This small molecule binds to this protein.
Small molecule (SMILES): OCCCO

Binding-site contacts:
Ligand atom O3 contacts residue ASP352 of chain 1.C at 4.3 Å.
Ligand atom O3 contacts residue GLU297 of chain 1.C at 4.0 Å.
Ligand atom O1 contacts residue GLN349 of chain 1.C at 4.2 Å.
Ligand atom C1 contacts residue GLU347 of chain 1.C at 4.0 Å.
Ligand atom C1 contacts residue ASP352 of chain 1.C at 3.4 Å.
Ligand atom C1 contacts residue TRP222 of chain 1.C at 3.3 Å (hydrophobic).
Ligand atom O1 contacts residue CA1 of chain 1.Y at 2.9 Å.
Ligand atom C1 contacts residue CA1 of chain 1.Y at 3.6 Å.
Ligand atom C1 contacts residue PRO351 of chain 1.C at 4.3 Å (hydrophobic).
Ligand atom O1 contacts residue GLU297 of chain 1.C at 3.2 Å (salt-bridge).
Ligand atom C2 contacts residue TRP222 of chain 1.C at 3.4 Å (hydrophobic).
Ligand atom C1 contacts residue ALA346 of chain 1.C at 3.7 Å (hydrophobic).
Ligand atom C3 contacts residue ASP352 of chain 1.C at 3.3 Å.
Ligand atom C2 contacts residue GLU347 of chain 1.C at 3.5 Å.
Ligand atom C3 contacts residue GLU297 of chain 1.C at 3.4 Å.
Ligand atom O3 contacts residue GLU347 of chain 1.C at 4.2 Å.
Ligand atom C1 contacts residue GLU297 of chain 1.C at 2.9 Å.
Ligand atom O1 contacts residue TRP222 of chain 1.C at 3.4 Å.
Ligand atom C3 contacts residue TRP222 of chain 1.C at 3.7 Å (hydrophobic).
Ligand atom C2 contacts residue HIS348 of chain 1.C at 4.4 Å.
Ligand atom O1 contacts residue ASP352 of chain 1.C at 3.9 Å.
Ligand atom C2 contacts residue CA1 of chain 1.Y at 4.5 Å.
Ligand atom C1 contacts residue HIS348 of chain 1.C at 4.1 Å.
Ligand atom C2 contacts residue GLU297 of chain 1.C at 3.0 Å.
Ligand atom O1 contacts residue HIS348 of chain 1.C at 3.0 Å (h-bond).
Ligand atom O1 contacts residue PRO351 of chain 1.C at 4.0 Å.
Ligand atom O1 contacts residue GLY350 of chain 1.C at 3.9 Å.
Ligand atom C2 contacts residue ASP352 of chain 1.C at 4.2 Å.
Ligand atom C3 contacts residue ALA298 of chain 1.C at 4.3 Å (hydrophobic).
Ligand atom C2 contacts residue ALA346 of chain 1.C at 3.9 Å (hydrophobic).
Ligand atom O3 contacts residue TRP222 of chain 1.C at 3.3 Å.
Ligand atom C1 contacts residue GLY353 of chain 1.C at 4.4 Å.
Ligand atom O1 contacts residue GLU347 of chain 1.C at 3.5 Å.
Ligand atom O1 contacts residue ALA346 of chain 1.C at 2.8 Å (h-bond).

Sequence of chain 1.C:
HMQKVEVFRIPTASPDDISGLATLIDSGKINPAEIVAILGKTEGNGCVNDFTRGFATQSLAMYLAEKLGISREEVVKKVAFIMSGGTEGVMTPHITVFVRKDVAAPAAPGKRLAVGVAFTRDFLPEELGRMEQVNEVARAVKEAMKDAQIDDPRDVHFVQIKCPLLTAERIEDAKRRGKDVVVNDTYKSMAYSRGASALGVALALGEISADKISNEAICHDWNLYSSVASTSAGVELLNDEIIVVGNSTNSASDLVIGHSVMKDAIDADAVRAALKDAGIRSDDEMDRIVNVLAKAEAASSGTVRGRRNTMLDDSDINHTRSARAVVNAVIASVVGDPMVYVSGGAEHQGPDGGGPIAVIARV